A small-molecule ligand and the protein it binds are described below.
Small molecule (SMILES): O=C(O)C(=O)CC(=O)c1ccccc1

Sequence of chain 1.A:
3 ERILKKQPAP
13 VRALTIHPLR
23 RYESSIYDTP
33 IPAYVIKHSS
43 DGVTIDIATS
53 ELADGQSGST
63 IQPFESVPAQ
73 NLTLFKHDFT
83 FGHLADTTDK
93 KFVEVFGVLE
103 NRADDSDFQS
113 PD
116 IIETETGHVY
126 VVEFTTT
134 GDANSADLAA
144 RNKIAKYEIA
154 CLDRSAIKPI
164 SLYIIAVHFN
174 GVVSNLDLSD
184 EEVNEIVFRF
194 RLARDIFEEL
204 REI

Binding-site contacts:
Ligand atom O8 contacts residue HIS79 of chain 1.A at 3.1 Å (h-bond).
Ligand atom O11 contacts residue HIS79 of chain 1.A at 3.2 Å (h-bond).
Ligand atom C10 contacts residue GLU128 of chain 1.A at 3.6 Å.
Ligand atom C9 contacts residue GLU128 of chain 1.A at 3.5 Å.
Ligand atom O11 contacts residue GLU128 of chain 1.A at 3.1 Å (salt-bridge).
Ligand atom C9 contacts residue ASP114 of chain 1.A at 4.2 Å.
Ligand atom O8 contacts residue PHE129 of chain 1.A at 4.2 Å.
Ligand atom C8 contacts residue MN1 of chain 1.D at 3.3 Å.
Ligand atom O8 contacts residue ASP114 of chain 1.A at 2.9 Å (salt-bridge).
Ligand atom C2 contacts residue LEU76 of chain 1.A at 3.9 Å (hydrophobic).
Ligand atom C10 contacts residue MN1 of chain 1.C at 2.8 Å.
Ligand atom O8 contacts residue ASP91 of chain 1.A at 4.1 Å.
Ligand atom O11 contacts residue PHE129 of chain 1.A at 2.9 Å (h-bond).
Ligand atom C2 contacts residue ASP91 of chain 1.A at 3.3 Å.
Ligand atom C6 contacts residue LEU76 of chain 1.A at 4.2 Å (hydrophobic).
Ligand atom C9 contacts residue MN1 of chain 1.C at 2.8 Å.
Ligand atom C8 contacts residue MN1 of chain 1.C at 4.2 Å.
Ligand atom C1 contacts residue LEU76 of chain 1.A at 3.7 Å (hydrophobic).
Ligand atom O8 contacts residue GLU128 of chain 1.A at 3.0 Å (salt-bridge).
Ligand atom C1 contacts residue ASP91 of chain 1.A at 3.9 Å.
Ligand atom C10 contacts residue LYS146 of chain 1.A at 3.5 Å.
Ligand atom O11 contacts residue MN1 of chain 1.C at 2.2 Å.
Ligand atom O8 contacts residue MN1 of chain 1.C at 2.1 Å.
Ligand atom C7 contacts residue ASP91 of chain 1.A at 3.6 Å.
Ligand atom O14 contacts residue ASP91 of chain 1.A at 2.7 Å (salt-bridge).
Ligand atom O14 contacts residue MN1 of chain 1.D at 2.0 Å.
Ligand atom C9 contacts residue MN1 of chain 1.D at 3.1 Å.
Ligand atom O11 contacts residue THR130 of chain 1.A at 4.1 Å.
Ligand atom C1 contacts residue MN1 of chain 1.D at 4.3 Å.
Ligand atom C10 contacts residue PHE129 of chain 1.A at 4.0 Å (hydrophobic).
Ligand atom C10 contacts residue HIS79 of chain 1.A at 3.7 Å.
Ligand atom O10 contacts residue MN1 of chain 1.C at 4.0 Å.
Ligand atom C9 contacts residue HIS79 of chain 1.A at 3.7 Å.
Ligand atom O8 contacts residue MN1 of chain 1.D at 2.0 Å.
Ligand atom C7 contacts residue LEU76 of chain 1.A at 3.8 Å (hydrophobic).
Ligand atom O11 contacts residue LYS146 of chain 1.A at 3.4 Å (salt-bridge).
Ligand atom C7 contacts residue MN1 of chain 1.D at 2.9 Å.
Ligand atom O10 contacts residue LYS146 of chain 1.A at 3.3 Å (salt-bridge).
Ligand atom O14 contacts residue ASP114 of chain 1.A at 4.1 Å.
Ligand atom O14 contacts residue LEU76 of chain 1.A at 4.3 Å.